This protein binds this small molecule.
Small molecule (SMILES): O=C(O)COCc1ccccc1

Binding-site contacts:
Ligand atom C8 contacts residue TYR49 of chain 1.A at 3.7 Å (hydrophobic).
Ligand atom C1 contacts residue GLY42 of chain 1.A at 4.2 Å.
Ligand atom C7 contacts residue ARG135 of chain 1.A at 3.7 Å.
Ligand atom O2 contacts residue LEU43 of chain 1.A at 4.2 Å.
Ligand atom C2 contacts residue ASP44 of chain 1.A at 4.5 Å.
Ligand atom O1 contacts residue LEU3 of chain 1.A at 4.2 Å.
Ligand atom O2 contacts residue LEU3 of chain 1.A at 4.1 Å.
Ligand atom C5 contacts residue ILE133 of chain 1.A at 3.4 Å (hydrophobic).
Ligand atom C8 contacts residue MET142 of chain 1.A at 3.7 Å (hydrophobic).
Ligand atom C3 contacts residue MET142 of chain 1.A at 4.3 Å (hydrophobic).
Ligand atom C1 contacts residue MET142 of chain 1.A at 4.3 Å (hydrophobic).
Ligand atom O1 contacts residue MET142 of chain 1.A at 3.1 Å.
Ligand atom C3 contacts residue LEU43 of chain 1.A at 4.0 Å (hydrophobic).
Ligand atom C6 contacts residue THR144 of chain 1.A at 4.0 Å.
Ligand atom C6 contacts residue ILE133 of chain 1.A at 3.6 Å (hydrophobic).
Ligand atom C6 contacts residue ILE143 of chain 1.A at 4.3 Å (hydrophobic).
Ligand atom C3 contacts residue TYR49 of chain 1.A at 3.4 Å (hydrophobic).
Ligand atom O1 contacts residue THR144 of chain 1.A at 4.2 Å.
Ligand atom C4 contacts residue LEU3 of chain 1.A at 4.1 Å (hydrophobic).
Ligand atom C2 contacts residue LEU43 of chain 1.A at 3.5 Å (hydrophobic).
Ligand atom C6 contacts residue ARG135 of chain 1.A at 3.9 Å.
Ligand atom C4 contacts residue THR144 of chain 1.A at 3.8 Å.
Ligand atom C contacts residue MET142 of chain 1.A at 3.7 Å (hydrophobic).
Ligand atom O2 contacts residue GLY42 of chain 1.A at 3.7 Å.
Ligand atom C8 contacts residue ARG135 of chain 1.A at 3.5 Å.
Ligand atom C7 contacts residue MET142 of chain 1.A at 3.5 Å (hydrophobic).
Ligand atom C2 contacts residue TYR49 of chain 1.A at 3.4 Å (hydrophobic).
Ligand atom C4 contacts residue ILE133 of chain 1.A at 3.9 Å (hydrophobic).
Ligand atom C2 contacts residue GLY42 of chain 1.A at 4.2 Å.
Ligand atom C5 contacts residue THR144 of chain 1.A at 3.5 Å.
Ligand atom C6 contacts residue TYR49 of chain 1.A at 4.0 Å (hydrophobic).
Ligand atom C4 contacts residue LEU43 of chain 1.A at 3.6 Å (hydrophobic).
Ligand atom C4 contacts residue TYR49 of chain 1.A at 3.5 Å (hydrophobic).
Ligand atom C6 contacts residue MET142 of chain 1.A at 3.5 Å (hydrophobic).
Ligand atom C7 contacts residue TYR49 of chain 1.A at 4.0 Å (hydrophobic).
Ligand atom C5 contacts residue TYR49 of chain 1.A at 3.8 Å (hydrophobic).
Ligand atom O contacts residue MET142 of chain 1.A at 4.4 Å.

Sequence of chain 1.A:
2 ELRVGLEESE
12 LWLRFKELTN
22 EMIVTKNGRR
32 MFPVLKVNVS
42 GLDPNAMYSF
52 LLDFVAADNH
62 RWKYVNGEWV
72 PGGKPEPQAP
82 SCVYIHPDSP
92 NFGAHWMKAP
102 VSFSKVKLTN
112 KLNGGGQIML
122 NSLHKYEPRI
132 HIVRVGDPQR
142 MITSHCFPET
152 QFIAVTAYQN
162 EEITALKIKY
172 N